A small-molecule ligand and the protein it binds are described below.
Small molecule (SMILES): CC(=O)N[C@@H]1[C@@H](O)[C@H](O)[C@@H](CO)O[C@H]1O

Binding-site contacts:
Ligand atom C4 contacts residue ARG205 of chain 1.A at 4.0 Å.
Ligand atom C5 contacts residue ASN541 of chain 1.A at 3.6 Å.
Ligand atom C4 contacts residue ASN541 of chain 1.A at 4.2 Å.
Ligand atom O7 contacts residue ASN541 of chain 1.A at 4.3 Å.
Ligand atom C1 contacts residue ARG205 of chain 1.A at 3.4 Å.
Ligand atom C3 contacts residue ASN541 of chain 1.A at 3.7 Å.
Ligand atom C2 contacts residue ARG205 of chain 1.A at 4.0 Å.
Ligand atom C2 contacts residue ASN541 of chain 1.A at 2.5 Å.
Ligand atom N2 contacts residue ASN541 of chain 1.A at 2.9 Å (h-bond).
Ligand atom C7 contacts residue PHE539 of chain 1.A at 4.2 Å (hydrophobic).
Ligand atom N2 contacts residue ARG205 of chain 1.A at 4.3 Å.
Ligand atom O7 contacts residue ASP545 of chain 1.A at 2.9 Å (salt-bridge).
Ligand atom O6 contacts residue ASN207 of chain 1.A at 4.0 Å.
Ligand atom O4 contacts residue ARG205 of chain 1.A at 3.4 Å.
Ligand atom O5 contacts residue ASN207 of chain 1.A at 2.9 Å (h-bond).
Ligand atom C6 contacts residue ASN207 of chain 1.A at 3.2 Å.
Ligand atom C1 contacts residue ASN207 of chain 1.A at 3.9 Å.
Ligand atom O3 contacts residue ARG205 of chain 1.A at 4.4 Å.
Ligand atom C5 contacts residue ARG205 of chain 1.A at 3.9 Å.
Ligand atom O5 contacts residue ASN541 of chain 1.A at 2.3 Å (h-bond).
Ligand atom C3 contacts residue ARG205 of chain 1.A at 3.7 Å.
Ligand atom C1 contacts residue ASN541 of chain 1.A at 1.4 Å.
Ligand atom N2 contacts residue PHE539 of chain 1.A at 4.4 Å.
Ligand atom O5 contacts residue ARG205 of chain 1.A at 4.1 Å.
Ligand atom C7 contacts residue ASP545 of chain 1.A at 3.9 Å.
Ligand atom C2 contacts residue ASP545 of chain 1.A at 4.5 Å.
Ligand atom C7 contacts residue ASN541 of chain 1.A at 3.8 Å.
Ligand atom C8 contacts residue PHE539 of chain 1.A at 3.6 Å (hydrophobic).
Ligand atom C5 contacts residue ASN207 of chain 1.A at 3.5 Å.

Sequence of chain 1.A:
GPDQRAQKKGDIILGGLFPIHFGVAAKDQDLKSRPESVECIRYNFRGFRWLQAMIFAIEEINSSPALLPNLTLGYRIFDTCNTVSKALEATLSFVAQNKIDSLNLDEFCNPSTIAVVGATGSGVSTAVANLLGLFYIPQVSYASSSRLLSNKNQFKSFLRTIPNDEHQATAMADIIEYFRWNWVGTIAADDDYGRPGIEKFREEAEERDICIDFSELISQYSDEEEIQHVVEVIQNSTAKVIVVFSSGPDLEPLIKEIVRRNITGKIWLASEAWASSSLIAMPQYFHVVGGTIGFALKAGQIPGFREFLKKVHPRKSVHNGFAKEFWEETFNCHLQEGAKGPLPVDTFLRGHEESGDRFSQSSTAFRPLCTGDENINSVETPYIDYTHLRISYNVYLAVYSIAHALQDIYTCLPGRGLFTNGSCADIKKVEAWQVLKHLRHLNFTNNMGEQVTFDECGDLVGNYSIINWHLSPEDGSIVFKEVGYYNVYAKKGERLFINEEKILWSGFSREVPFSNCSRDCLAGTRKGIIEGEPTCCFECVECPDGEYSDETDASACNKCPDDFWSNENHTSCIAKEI